Binding-site contacts:
Ligand atom C23 contacts residue LEU322 of chain 1.B at 3.8 Å (hydrophobic).
Ligand atom N contacts residue TYR320 of chain 1.B at 3.7 Å.
Ligand atom CL contacts residue ASN315 of chain 1.B at 3.0 Å.
Ligand atom C16 contacts residue HIS341 of chain 1.B at 3.6 Å.
Ligand atom C21 contacts residue MET314 of chain 1.B at 3.9 Å (hydrophobic).
Ligand atom C4 contacts residue MET314 of chain 1.B at 3.5 Å (hydrophobic).
Ligand atom C14 contacts residue LYS334 of chain 1.B at 3.7 Å.
Ligand atom F contacts residue VAL288 of chain 1.B at 3.4 Å.
Ligand atom C1 contacts residue MET314 of chain 1.B at 3.8 Å (hydrophobic).
Ligand atom C18 contacts residue PHE326 of chain 1.B at 3.6 Å (hydrophobic).
Ligand atom C10 contacts residue LEU337 of chain 1.B at 3.9 Å (hydrophobic).
Ligand atom C10 contacts residue MET314 of chain 1.B at 3.8 Å (hydrophobic).
Ligand atom C24 contacts residue MET314 of chain 1.B at 3.5 Å (hydrophobic).
Ligand atom C19 contacts residue ASP323 of chain 1.B at 3.2 Å.
Ligand atom CL contacts residue HIS341 of chain 1.B at 3.9 Å.
Ligand atom C20 contacts residue TYR320 of chain 1.B at 3.3 Å (hydrophobic).
Ligand atom N2 contacts residue GLU338 of chain 1.B at 3.5 Å.
Ligand atom C contacts residue LEU337 of chain 1.B at 3.6 Å (hydrophobic).
Ligand atom C17 contacts residue PHE326 of chain 1.B at 3.6 Å (hydrophobic).
Ligand atom C8 contacts residue HIS341 of chain 1.B at 3.9 Å.
Ligand atom C19 contacts residue TYR320 of chain 1.B at 3.2 Å (hydrophobic).
Ligand atom F contacts residue ILE329 of chain 1.B at 3.4 Å.
Ligand atom F contacts residue PHE326 of chain 1.B at 3.6 Å.
Ligand atom C18 contacts residue ASP323 of chain 1.B at 3.5 Å.
Ligand atom C22 contacts residue MET314 of chain 1.B at 3.6 Å (hydrophobic).
Ligand atom C contacts residue PHE326 of chain 1.B at 3.6 Å (hydrophobic).
Ligand atom C8 contacts residue LEU337 of chain 1.B at 3.9 Å (hydrophobic).
Ligand atom C9 contacts residue ASN315 of chain 1.B at 3.9 Å.
Ligand atom C21 contacts residue VAL319 of chain 1.B at 3.5 Å (hydrophobic).
Ligand atom C1 contacts residue PHE326 of chain 1.B at 3.5 Å (hydrophobic).
Ligand atom CL contacts residue LEU337 of chain 1.B at 3.7 Å.
Ligand atom N3 contacts residue GLU338 of chain 1.B at 3.4 Å.
Ligand atom C13 contacts residue GLU338 of chain 1.B at 3.9 Å.
Ligand atom C23 contacts residue VAL319 of chain 1.B at 3.6 Å (hydrophobic).
Ligand atom C10 contacts residue ASN315 of chain 1.B at 3.7 Å.
Ligand atom C2 contacts residue LEU337 of chain 1.B at 3.9 Å (hydrophobic).
Ligand atom C9 contacts residue LEU337 of chain 1.B at 3.7 Å (hydrophobic).
Ligand atom C4 contacts residue TYR320 of chain 1.B at 3.5 Å (hydrophobic).
Ligand atom C2 contacts residue PHE326 of chain 1.B at 3.6 Å (hydrophobic).
Ligand atom N5 contacts residue ASP323 of chain 1.B at 2.8 Å (salt-bridge).

Sequence of chain 1.B:
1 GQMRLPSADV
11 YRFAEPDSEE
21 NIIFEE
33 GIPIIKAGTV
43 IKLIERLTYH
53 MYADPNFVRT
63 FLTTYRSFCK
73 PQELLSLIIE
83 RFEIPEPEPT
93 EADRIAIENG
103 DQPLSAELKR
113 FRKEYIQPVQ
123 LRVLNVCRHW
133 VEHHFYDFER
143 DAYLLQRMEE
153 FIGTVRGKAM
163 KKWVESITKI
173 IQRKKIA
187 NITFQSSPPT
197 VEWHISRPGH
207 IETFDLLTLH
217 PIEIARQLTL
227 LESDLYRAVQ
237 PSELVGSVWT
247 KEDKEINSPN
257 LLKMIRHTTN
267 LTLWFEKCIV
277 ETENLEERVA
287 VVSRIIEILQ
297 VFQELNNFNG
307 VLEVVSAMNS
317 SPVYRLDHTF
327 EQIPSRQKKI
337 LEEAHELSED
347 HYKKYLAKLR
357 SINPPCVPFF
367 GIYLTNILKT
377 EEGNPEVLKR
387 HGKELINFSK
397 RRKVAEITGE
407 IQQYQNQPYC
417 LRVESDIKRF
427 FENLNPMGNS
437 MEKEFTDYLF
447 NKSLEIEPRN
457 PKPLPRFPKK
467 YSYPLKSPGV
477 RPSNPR

The small molecule below binds the protein below.
Small molecule (SMILES): Cc1cc(Cn2c(N3CCNCC3)nc3c(-c4c(C)n[nH]c4C)cc(Cl)cc32)cc(C)c1F